Sequence of chain 1.B:
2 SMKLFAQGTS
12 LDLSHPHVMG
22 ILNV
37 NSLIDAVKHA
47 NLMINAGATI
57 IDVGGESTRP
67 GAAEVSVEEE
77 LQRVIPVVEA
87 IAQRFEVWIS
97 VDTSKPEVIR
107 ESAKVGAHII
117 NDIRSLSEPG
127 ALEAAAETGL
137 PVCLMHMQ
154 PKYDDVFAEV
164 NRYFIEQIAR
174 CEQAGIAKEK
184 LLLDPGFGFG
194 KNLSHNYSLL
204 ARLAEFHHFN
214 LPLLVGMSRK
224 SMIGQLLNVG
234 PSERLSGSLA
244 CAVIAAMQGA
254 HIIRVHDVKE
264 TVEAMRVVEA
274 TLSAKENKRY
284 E

Sequence of chain 2.A:
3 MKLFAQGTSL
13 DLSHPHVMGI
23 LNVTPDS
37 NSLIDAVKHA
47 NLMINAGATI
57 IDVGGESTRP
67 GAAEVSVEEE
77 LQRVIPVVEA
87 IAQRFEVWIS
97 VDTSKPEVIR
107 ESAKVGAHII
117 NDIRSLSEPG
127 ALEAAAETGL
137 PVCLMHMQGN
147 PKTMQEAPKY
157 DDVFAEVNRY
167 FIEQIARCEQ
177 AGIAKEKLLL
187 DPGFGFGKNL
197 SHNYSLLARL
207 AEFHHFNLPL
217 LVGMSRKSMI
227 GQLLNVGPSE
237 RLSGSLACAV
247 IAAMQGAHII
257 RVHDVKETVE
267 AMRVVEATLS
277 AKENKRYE

A protein and the small-molecule ligand that binds it are described below.
Small molecule (SMILES): Nc1nc(O)c2nc(CNc3ccc(C(=O)O)cc3)cnc2n1

Binding-site contacts:
Ligand atom C20 contacts residue LYS223 of chain 2.A at 3.7 Å.
Ligand atom C13 contacts residue PO41 of chain 2.C at 3.2 Å.
Ligand atom C7 contacts residue ASN117 of chain 2.A at 3.7 Å.
Ligand atom C16 contacts residue PHE192 of chain 2.A at 3.7 Å (hydrophobic).
Ligand atom N6 contacts residue PHE192 of chain 2.A at 3.3 Å.
Ligand atom O22 contacts residue GLU92 of chain 1.B at 3.1 Å (salt-bridge).
Ligand atom C10 contacts residue ARG257 of chain 2.A at 3.4 Å.
Ligand atom N4 contacts residue MET141 of chain 2.A at 3.7 Å.
Ligand atom O22 contacts residue LYS223 of chain 2.A at 3.4 Å.
Ligand atom O23 contacts residue SER224 of chain 2.A at 3.1 Å (h-bond).
Ligand atom O1 contacts residue LYS223 of chain 2.A at 2.9 Å (salt-bridge).
Ligand atom C5 contacts residue ASP98 of chain 2.A at 3.7 Å.
Ligand atom N4 contacts residue ASP187 of chain 2.A at 2.7 Å (salt-bridge).
Ligand atom O1 contacts residue GLY219 of chain 2.A at 3.3 Å (h-bond).
Ligand atom C12 contacts residue THR64 of chain 2.A at 3.2 Å.
Ligand atom C10 contacts residue THR64 of chain 2.A at 3.6 Å.
Ligand atom C21 contacts residue SER224 of chain 2.A at 3.6 Å.
Ligand atom C7 contacts residue ASP187 of chain 2.A at 3.3 Å.
Ligand atom N6 contacts residue ARG257 of chain 2.A at 3.5 Å (salt-bridge).
Ligand atom C21 contacts residue LYS223 of chain 2.A at 3.6 Å.
Ligand atom N14 contacts residue PHE192 of chain 2.A at 3.3 Å.
Ligand atom N9 contacts residue ASN117 of chain 2.A at 3.4 Å (h-bond).
Ligand atom C12 contacts residue ASP98 of chain 2.A at 3.5 Å.
Ligand atom C5 contacts residue ARG257 of chain 2.A at 3.5 Å.
Ligand atom N11 contacts residue ASN117 of chain 2.A at 2.7 Å (h-bond).
Ligand atom C2 contacts residue ASP187 of chain 2.A at 3.7 Å.
Ligand atom N11 contacts residue ASP187 of chain 2.A at 3.0 Å (salt-bridge).
Ligand atom N8 contacts residue ARG257 of chain 2.A at 3.3 Å (salt-bridge).
Ligand atom O23 contacts residue GLY191 of chain 2.A at 3.7 Å.
Ligand atom N6 contacts residue LYS223 of chain 2.A at 3.2 Å (salt-bridge).
Ligand atom N8 contacts residue ASP98 of chain 2.A at 2.8 Å (salt-bridge).
Ligand atom C13 contacts residue THR64 of chain 2.A at 3.7 Å.
Ligand atom N11 contacts residue LEU217 of chain 2.A at 3.5 Å.
Ligand atom C3 contacts residue PHE192 of chain 2.A at 3.6 Å (hydrophobic).
Ligand atom O22 contacts residue SER224 of chain 2.A at 3.0 Å (h-bond).
Ligand atom C16 contacts residue LYS223 of chain 2.A at 3.7 Å.
Ligand atom C3 contacts residue ARG257 of chain 2.A at 3.7 Å.
Ligand atom N14 contacts residue THR64 of chain 2.A at 3.5 Å.
Ligand atom C10 contacts residue PHE192 of chain 2.A at 3.6 Å (hydrophobic).
Ligand atom C12 contacts residue ARG257 of chain 2.A at 3.2 Å.